Binding-site contacts:
Ligand atom C04 contacts residue ILE173 of chain 2.A at 3.9 Å (hydrophobic).
Ligand atom C09 contacts residue PRO172 of chain 2.A at 3.8 Å (hydrophobic).
Ligand atom C05 contacts residue ILE173 of chain 2.A at 4.4 Å (hydrophobic).
Ligand atom C10 contacts residue ASP220 of chain 2.A at 4.3 Å.
Ligand atom C10 contacts residue PRO172 of chain 2.A at 4.1 Å (hydrophobic).
Ligand atom C15 contacts residue ASN47 of chain 2.A at 3.4 Å.
Ligand atom C18 contacts residue ILE8 of chain 2.B at 3.5 Å (hydrophobic).
Ligand atom C02 contacts residue ILE8 of chain 2.B at 3.8 Å (hydrophobic).
Ligand atom C03 contacts residue GLY176 of chain 2.A at 3.9 Å.
Ligand atom C01 contacts residue ILE8 of chain 2.B at 4.0 Å (hydrophobic).
Ligand atom C03 contacts residue PRO172 of chain 2.A at 3.5 Å (hydrophobic).
Ligand atom C12 contacts residue ASP220 of chain 2.A at 3.5 Å.
Ligand atom C03 contacts residue ILE8 of chain 2.B at 3.9 Å (hydrophobic).
Ligand atom C04 contacts residue ILE224 of chain 2.A at 3.8 Å (hydrophobic).
Ligand atom C02 contacts residue LYS127 of chain 2.A at 2.4 Å.
Ligand atom C17 contacts residue ILE8 of chain 2.B at 4.1 Å (hydrophobic).
Ligand atom C02 contacts residue ILE173 of chain 2.A at 4.5 Å (hydrophobic).
Ligand atom C14 contacts residue ASN47 of chain 2.A at 3.7 Å.
Ligand atom O07 contacts residue PRO172 of chain 2.A at 3.6 Å.
Ligand atom N11 contacts residue ASP220 of chain 2.A at 4.5 Å.
Ligand atom O07 contacts residue ILE224 of chain 2.A at 3.5 Å.
Ligand atom C03 contacts residue ILE173 of chain 2.A at 3.9 Å (hydrophobic).
Ligand atom C03 contacts residue LYS127 of chain 2.A at 2.8 Å.
Ligand atom C04 contacts residue ILE8 of chain 2.B at 4.2 Å (hydrophobic).
Ligand atom C04 contacts residue LYS127 of chain 2.A at 4.2 Å.
Ligand atom C04 contacts residue PRO172 of chain 2.A at 3.4 Å (hydrophobic).
Ligand atom C18 contacts residue LYS127 of chain 2.A at 3.7 Å.
Ligand atom C01 contacts residue GLY176 of chain 2.A at 4.5 Å.
Ligand atom C09 contacts residue ILE173 of chain 2.A at 4.2 Å (hydrophobic).
Ligand atom C01 contacts residue LYS127 of chain 2.A at 1.4 Å.

Sequence of chain 2.A:
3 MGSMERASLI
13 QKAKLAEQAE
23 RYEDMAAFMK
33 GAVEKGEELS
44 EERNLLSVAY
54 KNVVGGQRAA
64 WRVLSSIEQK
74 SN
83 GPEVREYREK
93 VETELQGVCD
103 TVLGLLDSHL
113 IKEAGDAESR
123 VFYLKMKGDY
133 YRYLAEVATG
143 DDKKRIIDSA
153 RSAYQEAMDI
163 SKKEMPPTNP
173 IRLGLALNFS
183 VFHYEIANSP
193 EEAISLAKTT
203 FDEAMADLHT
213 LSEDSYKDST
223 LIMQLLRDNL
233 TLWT

Sequence of chain 2.B:
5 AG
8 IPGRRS

The small molecule below binds the protein below.
Small molecule (SMILES): Cc1ccc(S(=O)(=O)N2CCCN(C)CC2)cc1